Binding-site contacts:
Ligand atom C8 contacts residue PHE124 of chain 54.A at 3.6 Å (hydrophobic).
Ligand atom C14 contacts residue SER126 of chain 54.A at 3.6 Å.
Ligand atom N5 contacts residue ASN219 of chain 54.A at 4.1 Å.
Ligand atom C20 contacts residue VAL191 of chain 54.A at 3.5 Å (hydrophobic).
Ligand atom C13 contacts residue SER126 of chain 54.A at 3.7 Å.
Ligand atom C10 contacts residue MET221 of chain 54.A at 4.0 Å (hydrophobic).
Ligand atom C21 contacts residue ILE104 of chain 54.A at 3.5 Å (hydrophobic).
Ligand atom N12 contacts residue TYR128 of chain 54.A at 2.5 Å (h-bond).
Ligand atom C10 contacts residue LEU106 of chain 54.A at 4.0 Å (hydrophobic).
Ligand atom C13 contacts residue TYR128 of chain 54.A at 3.0 Å (hydrophobic).
Ligand atom C7 contacts residue LEU106 of chain 54.A at 4.1 Å (hydrophobic).
Ligand atom C11 contacts residue ILE104 of chain 54.A at 3.5 Å (hydrophobic).
Ligand atom C16 contacts residue ILE104 of chain 54.A at 3.7 Å (hydrophobic).
Ligand atom N4 contacts residue DMS1 of chain 54.F at 3.6 Å (h-bond).
Ligand atom C16 contacts residue TYR128 of chain 54.A at 2.9 Å (hydrophobic).
Ligand atom C17 contacts residue TYR128 of chain 54.A at 3.8 Å (hydrophobic).
Ligand atom C14 contacts residue TYR197 of chain 54.A at 4.1 Å (hydrophobic).
Ligand atom C13 contacts residue TYR197 of chain 54.A at 4.0 Å (hydrophobic).
Ligand atom C21 contacts residue MET224 of chain 54.A at 4.0 Å (hydrophobic).
Ligand atom C14 contacts residue TYR128 of chain 54.A at 3.3 Å (hydrophobic).
Ligand atom C10 contacts residue TYR128 of chain 54.A at 3.6 Å (hydrophobic).
Ligand atom C1 contacts residue DMS1 of chain 54.F at 4.1 Å.
Ligand atom C15 contacts residue TYR128 of chain 54.A at 3.0 Å (hydrophobic).
Ligand atom C11 contacts residue MET221 of chain 54.A at 4.0 Å (hydrophobic).
Ligand atom C7 contacts residue PHE124 of chain 54.A at 3.8 Å (hydrophobic).
Ligand atom C19 contacts residue VAL188 of chain 54.A at 3.5 Å (hydrophobic).
Ligand atom C8 contacts residue TYR197 of chain 54.A at 3.4 Å (hydrophobic).
Ligand atom C17 contacts residue ILE104 of chain 54.A at 3.8 Å (hydrophobic).
Ligand atom C11 contacts residue TYR128 of chain 54.A at 3.4 Å (hydrophobic).
Ligand atom C1 contacts residue ASN198 of chain 54.A at 4.0 Å.
Ligand atom C10 contacts residue ILE104 of chain 54.A at 3.9 Å (hydrophobic).
Ligand atom N4 contacts residue ASN219 of chain 54.A at 4.0 Å.
Ligand atom C19 contacts residue TYR152 of chain 54.A at 3.9 Å (hydrophobic).
Ligand atom N5 contacts residue DMS1 of chain 54.F at 3.9 Å.
Ligand atom C18 contacts residue VAL188 of chain 54.A at 3.9 Å (hydrophobic).
Ligand atom C20 contacts residue VAL188 of chain 54.A at 3.7 Å (hydrophobic).
Ligand atom C7 contacts residue TYR197 of chain 54.A at 3.5 Å (hydrophobic).
Ligand atom C19 contacts residue VAL191 of chain 54.A at 4.0 Å (hydrophobic).
Ligand atom N9 contacts residue TYR128 of chain 54.A at 4.1 Å.
Ligand atom C18 contacts residue TYR152 of chain 54.A at 3.8 Å (hydrophobic).

Sequence of chain 54.A:
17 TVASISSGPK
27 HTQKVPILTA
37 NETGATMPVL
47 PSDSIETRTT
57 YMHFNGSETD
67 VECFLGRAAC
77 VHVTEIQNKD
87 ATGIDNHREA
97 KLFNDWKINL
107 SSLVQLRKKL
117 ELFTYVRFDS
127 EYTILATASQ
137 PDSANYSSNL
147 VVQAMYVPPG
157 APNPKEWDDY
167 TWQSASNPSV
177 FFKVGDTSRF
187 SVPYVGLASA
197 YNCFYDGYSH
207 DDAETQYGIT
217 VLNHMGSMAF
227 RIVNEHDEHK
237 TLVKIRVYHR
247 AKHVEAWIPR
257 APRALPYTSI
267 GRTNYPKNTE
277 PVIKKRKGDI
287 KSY

A protein and the small-molecule ligand that binds it are described below.
Small molecule (SMILES): COc1ccc(N2CCN(c3cccc(C)c3)CC2)nn1